Binding-site contacts:
Ligand atom C5 contacts residue ASN211 of chain 2.A at 3.7 Å.
Ligand atom C7 contacts residue ASN211 of chain 2.A at 3.3 Å.
Ligand atom C3 contacts residue ASN211 of chain 2.A at 3.8 Å.
Ligand atom O7 contacts residue ASN211 of chain 2.A at 3.2 Å (h-bond).
Ligand atom C2 contacts residue ASN211 of chain 2.A at 2.5 Å.
Ligand atom O5 contacts residue ASN211 of chain 2.A at 2.4 Å (h-bond).
Ligand atom C8 contacts residue ASN211 of chain 2.A at 4.5 Å.
Ligand atom C1 contacts residue ASN211 of chain 2.A at 1.4 Å.
Ligand atom N2 contacts residue ASN211 of chain 2.A at 3.0 Å (h-bond).
Ligand atom C4 contacts residue ASN211 of chain 2.A at 4.2 Å.

Sequence of chain 2.A:
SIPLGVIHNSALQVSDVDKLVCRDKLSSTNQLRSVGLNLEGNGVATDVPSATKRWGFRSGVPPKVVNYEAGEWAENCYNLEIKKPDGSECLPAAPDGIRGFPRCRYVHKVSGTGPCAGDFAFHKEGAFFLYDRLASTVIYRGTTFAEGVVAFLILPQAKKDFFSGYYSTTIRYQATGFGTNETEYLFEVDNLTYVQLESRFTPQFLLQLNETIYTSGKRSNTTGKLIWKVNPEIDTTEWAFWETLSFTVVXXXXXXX

This protein binds this small molecule.
Small molecule (SMILES): CC(=O)N[C@@H]1[C@@H](O)[C@H](O)[C@@H](CO)O[C@H]1O